Binding-site contacts:
Ligand atom O2B contacts residue GLY142 of chain 1.G at 3.8 Å.
Ligand atom O2A contacts residue GLN11 of chain 1.G at 3.2 Å (h-bond).
Ligand atom PB contacts residue GLN11 of chain 1.G at 3.8 Å.
Ligand atom O3B contacts residue GLN11 of chain 1.G at 3.5 Å (h-bond).
Ligand atom N3 contacts residue CYS12 of chain 1.G at 3.9 Å.
Ligand atom O2B contacts residue THR143 of chain 1.G at 3.1 Å (h-bond).
Ligand atom O3B contacts residue THR143 of chain 1.G at 3.5 Å.
Ligand atom O1A contacts residue GLN11 of chain 1.G at 3.7 Å.
Ligand atom N3 contacts residue ASN204 of chain 1.G at 3.1 Å (h-bond).
Ligand atom O1B contacts residue GLU69 of chain 1.G at 3.5 Å (salt-bridge).
Ligand atom N1 contacts residue TYR222 of chain 1.G at 3.8 Å.
Ligand atom O3B contacts residue GLY10 of chain 1.G at 3.2 Å.
Ligand atom C2 contacts residue ASN204 of chain 1.G at 3.5 Å.
Ligand atom O3B contacts residue GLY144 of chain 1.G at 3.3 Å (h-bond).
Ligand atom C4' contacts residue SER138 of chain 1.G at 3.5 Å.
Ligand atom C4 contacts residue CYS12 of chain 1.G at 3.8 Å (hydrophobic).
Ligand atom C5 contacts residue TYR222 of chain 1.G at 3.9 Å (hydrophobic).
Ligand atom O2' contacts residue ASP177 of chain 1.G at 3.1 Å.
Ligand atom C2' contacts residue ASP177 of chain 1.G at 3.4 Å.
Ligand atom C6 contacts residue GLN15 of chain 1.G at 3.8 Å.
Ligand atom C3' contacts residue ASP177 of chain 1.G at 3.5 Å.
Ligand atom O4' contacts residue SER138 of chain 1.G at 2.7 Å (h-bond).
Ligand atom N7 contacts residue GLN15 of chain 1.G at 3.5 Å (h-bond).
Ligand atom C2' contacts residue TYR222 of chain 1.G at 3.9 Å (hydrophobic).
Ligand atom O1B contacts residue GLN11 of chain 1.G at 3.0 Å (h-bond).
Ligand atom N9 contacts residue CYS12 of chain 1.G at 3.8 Å.
Ligand atom O6 contacts residue ASN226 of chain 1.G at 3.6 Å (h-bond).
Ligand atom O1A contacts residue CYS12 of chain 1.G at 3.2 Å (h-bond).
Ligand atom C3A contacts residue GLY141 of chain 1.G at 3.8 Å.
Ligand atom O2' contacts residue TYR222 of chain 1.G at 3.1 Å (h-bond).
Ligand atom C5 contacts residue GLN15 of chain 1.G at 3.8 Å.
Ligand atom N2 contacts residue ASN204 of chain 1.G at 2.7 Å (h-bond).
Ligand atom C8 contacts residue CYS12 of chain 1.G at 3.8 Å (hydrophobic).
Ligand atom O6 contacts residue GLN15 of chain 1.G at 2.9 Å (h-bond).
Ligand atom N1 contacts residue ASN226 of chain 1.G at 3.3 Å (h-bond).
Ligand atom C1' contacts residue SER138 of chain 1.G at 3.8 Å.
Ligand atom C1' contacts residue ASN204 of chain 1.G at 3.8 Å.
Ligand atom C2 contacts residue TYR222 of chain 1.G at 3.8 Å (hydrophobic).
Ligand atom O2' contacts residue ASN204 of chain 1.G at 3.5 Å (h-bond).
Ligand atom O6 contacts residue TYR222 of chain 1.G at 3.9 Å.

Sequence of chain 1.F:
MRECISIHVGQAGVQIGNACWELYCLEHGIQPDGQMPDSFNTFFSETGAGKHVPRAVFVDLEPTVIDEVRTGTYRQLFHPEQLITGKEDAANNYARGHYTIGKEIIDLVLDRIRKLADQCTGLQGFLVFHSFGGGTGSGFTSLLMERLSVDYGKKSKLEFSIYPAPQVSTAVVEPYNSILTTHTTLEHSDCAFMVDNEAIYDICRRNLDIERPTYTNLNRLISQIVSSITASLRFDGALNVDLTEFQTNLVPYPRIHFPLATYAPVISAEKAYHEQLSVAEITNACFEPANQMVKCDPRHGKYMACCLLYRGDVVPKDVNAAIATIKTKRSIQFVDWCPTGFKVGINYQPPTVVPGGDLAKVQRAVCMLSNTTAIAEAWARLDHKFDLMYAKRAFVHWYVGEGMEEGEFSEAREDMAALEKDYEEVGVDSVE

Sequence of chain 1.G:
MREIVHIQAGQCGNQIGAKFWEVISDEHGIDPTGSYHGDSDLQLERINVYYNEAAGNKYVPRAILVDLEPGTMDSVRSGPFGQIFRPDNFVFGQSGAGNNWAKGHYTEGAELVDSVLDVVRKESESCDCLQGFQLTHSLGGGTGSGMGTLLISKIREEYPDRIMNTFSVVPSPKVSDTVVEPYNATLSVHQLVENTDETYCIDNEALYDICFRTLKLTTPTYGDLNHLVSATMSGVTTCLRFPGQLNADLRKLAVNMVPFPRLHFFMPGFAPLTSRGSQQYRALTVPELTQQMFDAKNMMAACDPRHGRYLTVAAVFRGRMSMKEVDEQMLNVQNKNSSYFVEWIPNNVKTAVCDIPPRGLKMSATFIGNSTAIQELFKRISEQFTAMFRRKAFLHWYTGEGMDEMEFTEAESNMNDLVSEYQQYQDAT

The small molecule below binds the protein below.
Small molecule (SMILES): Nc1nc2c(ncn2[C@@H]2O[C@H](CO[P](=O)(O)C[P](=O)(O)OP(=O)(O)O)[C@@H](O)[C@H]2O)c(=O)[nH]1